Sequence of chain 1.B:
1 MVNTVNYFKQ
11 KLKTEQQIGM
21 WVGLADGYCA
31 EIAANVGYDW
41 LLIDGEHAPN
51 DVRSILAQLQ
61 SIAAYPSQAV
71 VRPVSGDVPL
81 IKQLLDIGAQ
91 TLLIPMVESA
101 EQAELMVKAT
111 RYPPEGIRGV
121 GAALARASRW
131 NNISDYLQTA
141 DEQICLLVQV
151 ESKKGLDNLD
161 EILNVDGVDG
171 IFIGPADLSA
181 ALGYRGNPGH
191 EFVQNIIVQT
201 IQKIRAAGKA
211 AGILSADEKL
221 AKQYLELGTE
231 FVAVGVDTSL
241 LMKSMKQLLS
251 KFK

This small molecule binds to this protein.
Small molecule (SMILES): O=C(O)C(=O)C[C@@H](O)[C@H](O)CO

Sequence of chain 1.A:
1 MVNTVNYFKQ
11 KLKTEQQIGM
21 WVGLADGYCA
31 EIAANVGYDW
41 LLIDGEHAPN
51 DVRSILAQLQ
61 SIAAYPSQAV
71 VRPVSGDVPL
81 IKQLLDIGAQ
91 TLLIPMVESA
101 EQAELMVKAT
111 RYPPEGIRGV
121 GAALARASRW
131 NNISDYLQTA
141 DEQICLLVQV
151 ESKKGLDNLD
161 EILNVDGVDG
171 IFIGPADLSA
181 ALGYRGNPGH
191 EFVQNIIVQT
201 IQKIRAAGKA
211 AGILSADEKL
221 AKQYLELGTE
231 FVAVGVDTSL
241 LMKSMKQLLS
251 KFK

Binding-site contacts:
Ligand atom O9 contacts residue ALA176 of chain 1.B at 3.2 Å (h-bond).
Ligand atom C3 contacts residue TRP21 of chain 1.B at 4.2 Å (hydrophobic).
Ligand atom O11 contacts residue ARG72 of chain 1.B at 3.4 Å (salt-bridge).
Ligand atom C1 contacts residue MG1 of chain 1.H at 4.2 Å.
Ligand atom O12 contacts residue VAL120 of chain 1.A at 3.1 Å (h-bond).
Ligand atom O8 contacts residue PRO175 of chain 1.B at 4.1 Å.
Ligand atom O7 contacts residue ALA122 of chain 1.A at 3.4 Å (h-bond).
Ligand atom O8 contacts residue PHE172 of chain 1.B at 3.8 Å.
Ligand atom O10 contacts residue GLU151 of chain 1.B at 3.6 Å.
Ligand atom O10 contacts residue GLN149 of chain 1.B at 3.1 Å (h-bond).
Ligand atom O10 contacts residue MG1 of chain 1.H at 2.5 Å.
Ligand atom O9 contacts residue PRO175 of chain 1.B at 3.3 Å (h-bond).
Ligand atom O10 contacts residue ARG72 of chain 1.B at 2.9 Å (salt-bridge).
Ligand atom C2 contacts residue ARG72 of chain 1.B at 3.5 Å.
Ligand atom C2 contacts residue GLN149 of chain 1.B at 4.2 Å.
Ligand atom C4 contacts residue LEU214 of chain 1.B at 4.2 Å (hydrophobic).
Ligand atom O12 contacts residue GLY121 of chain 1.A at 3.6 Å.
Ligand atom O10 contacts residue GLY174 of chain 1.B at 3.8 Å.
Ligand atom C1 contacts residue GLY174 of chain 1.B at 3.6 Å.
Ligand atom C1 contacts residue PRO175 of chain 1.B at 4.0 Å (hydrophobic).
Ligand atom C4 contacts residue LEU124 of chain 1.A at 4.2 Å (hydrophobic).
Ligand atom O9 contacts residue GLY174 of chain 1.B at 3.4 Å.
Ligand atom O11 contacts residue LEU124 of chain 1.A at 3.2 Å.
Ligand atom C6 contacts residue ALA123 of chain 1.A at 3.8 Å (hydrophobic).
Ligand atom O11 contacts residue GLY121 of chain 1.A at 3.7 Å.
Ligand atom O7 contacts residue GLY121 of chain 1.A at 3.6 Å.
Ligand atom C2 contacts residue GLY174 of chain 1.B at 4.2 Å.
Ligand atom O11 contacts residue ASP44 of chain 1.B at 4.1 Å.
Ligand atom C2 contacts residue MG1 of chain 1.H at 3.2 Å.
Ligand atom C3 contacts residue MG1 of chain 1.H at 3.8 Å.
Ligand atom C5 contacts residue ALA176 of chain 1.B at 4.2 Å (hydrophobic).
Ligand atom O10 contacts residue PHE172 of chain 1.B at 4.0 Å.
Ligand atom O7 contacts residue ALA123 of chain 1.A at 3.2 Å (h-bond).
Ligand atom C1 contacts residue LEU214 of chain 1.B at 4.0 Å (hydrophobic).
Ligand atom C4 contacts residue ARG72 of chain 1.B at 3.7 Å.
Ligand atom O8 contacts residue LEU214 of chain 1.B at 3.0 Å.
Ligand atom C3 contacts residue ARG72 of chain 1.B at 3.1 Å.
Ligand atom O11 contacts residue HIS47 of chain 1.B at 4.0 Å.
Ligand atom O8 contacts residue GLY174 of chain 1.B at 4.1 Å.
Ligand atom O12 contacts residue ALA176 of chain 1.B at 3.0 Å.